Sequence of chain 2.A:
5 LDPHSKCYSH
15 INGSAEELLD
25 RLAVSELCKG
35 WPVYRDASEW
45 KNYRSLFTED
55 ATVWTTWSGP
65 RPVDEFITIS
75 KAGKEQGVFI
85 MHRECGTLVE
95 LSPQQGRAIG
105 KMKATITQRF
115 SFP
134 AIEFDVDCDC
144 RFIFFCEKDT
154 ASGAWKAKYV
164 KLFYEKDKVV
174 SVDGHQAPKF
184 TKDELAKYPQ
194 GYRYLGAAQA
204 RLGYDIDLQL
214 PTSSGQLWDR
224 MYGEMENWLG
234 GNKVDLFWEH

Binding-site contacts:
Ligand atom O10 contacts residue HIS86 of chain 2.A at 3.0 Å (h-bond).
Ligand atom C2 contacts residue TRP61 of chain 2.A at 3.7 Å (hydrophobic).
Ligand atom C4 contacts residue THR59 of chain 2.A at 3.9 Å.
Ligand atom O8 contacts residue LEU198 of chain 2.A at 3.9 Å.
Ligand atom C1 contacts residue THR59 of chain 2.A at 3.5 Å.
Ligand atom O10 contacts residue ARG39 of chain 2.A at 3.4 Å.
Ligand atom C6 contacts residue ILE110 of chain 2.A at 4.0 Å (hydrophobic).
Ligand atom C3 contacts residue THR59 of chain 2.A at 4.2 Å.
Ligand atom O7 contacts residue ILE110 of chain 2.A at 3.9 Å.
Ligand atom N9 contacts residue TRP35 of chain 2.A at 3.9 Å.
Ligand atom C5 contacts residue TRP35 of chain 2.A at 3.9 Å (hydrophobic).
Ligand atom O7 contacts residue TYR167 of chain 2.A at 2.5 Å (h-bond).
Ligand atom O7 contacts residue THR59 of chain 2.A at 3.6 Å.
Ligand atom C2 contacts residue THR59 of chain 2.A at 3.9 Å.
Ligand atom C5 contacts residue THR59 of chain 2.A at 3.5 Å.
Ligand atom O8 contacts residue TRP61 of chain 2.A at 3.5 Å.
Ligand atom C1 contacts residue ILE110 of chain 2.A at 3.6 Å (hydrophobic).
Ligand atom N9 contacts residue ILE84 of chain 2.A at 4.2 Å.
Ligand atom C6 contacts residue LEU165 of chain 2.A at 3.8 Å (hydrophobic).
Ligand atom N9 contacts residue ARG39 of chain 2.A at 4.0 Å.
Ligand atom C3 contacts residue TRP61 of chain 2.A at 3.4 Å (hydrophobic).
Ligand atom N9 contacts residue TRP61 of chain 2.A at 4.2 Å.
Ligand atom O8 contacts residue ILE110 of chain 2.A at 4.2 Å.
Ligand atom C1 contacts residue TYR167 of chain 2.A at 3.6 Å (hydrophobic).
Ligand atom C4 contacts residue HIS86 of chain 2.A at 3.9 Å.
Ligand atom C6 contacts residue THR59 of chain 2.A at 3.5 Å.
Ligand atom N9 contacts residue HIS86 of chain 2.A at 3.4 Å (h-bond).
Ligand atom O10 contacts residue TRP35 of chain 2.A at 2.8 Å (h-bond).
Ligand atom O7 contacts residue THR60 of chain 2.A at 3.0 Å (h-bond).
Ligand atom O11 contacts residue ARG39 of chain 2.A at 3.2 Å.
Ligand atom O11 contacts residue HIS86 of chain 2.A at 4.1 Å.
Ligand atom O11 contacts residue ILE84 of chain 2.A at 3.4 Å.
Ligand atom O11 contacts residue TRP61 of chain 2.A at 3.5 Å (h-bond).
Ligand atom O8 contacts residue GLN202 of chain 2.A at 3.1 Å (h-bond).
Ligand atom C2 contacts residue ILE110 of chain 2.A at 3.9 Å (hydrophobic).
Ligand atom C2 contacts residue THR60 of chain 2.A at 3.6 Å.
Ligand atom O8 contacts residue THR60 of chain 2.A at 2.6 Å (h-bond).
Ligand atom C6 contacts residue TYR167 of chain 2.A at 3.9 Å (hydrophobic).
Ligand atom C4 contacts residue TRP61 of chain 2.A at 4.0 Å (hydrophobic).
Ligand atom C1 contacts residue THR60 of chain 2.A at 3.8 Å.

The small molecule below binds the protein below.
Small molecule (SMILES): O=[N+]([O-])c1ccc(O)c(O)c1